Sequence of chain 1.A:
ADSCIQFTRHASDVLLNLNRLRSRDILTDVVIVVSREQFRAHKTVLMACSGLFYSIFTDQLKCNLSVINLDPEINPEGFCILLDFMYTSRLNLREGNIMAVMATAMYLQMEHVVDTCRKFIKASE

This small molecule binds to this protein.
Small molecule (SMILES): CNC(=O)[C@@H](C)Nc1cc(=O)[nH]c2ccc(Nc3ccnc(Cl)c3C#N)cc12

Binding-site contacts:
Ligand atom C6 contacts residue VHN1 of chain 2.C at 0.1 Å.
Ligand atom O1 contacts residue ASP16 of chain 1.A at 2.9 Å (salt-bridge).
Ligand atom N2 contacts residue MET50 of chain 2.A at 2.9 Å (h-bond).
Ligand atom C7 contacts residue VHN1 of chain 2.C at 0.3 Å.
Ligand atom C contacts residue VHN1 of chain 2.C at 0.0 Å.
Ligand atom N1 contacts residue VHN1 of chain 2.C at 0.0 Å (h-bond).
Ligand atom O1 contacts residue HIS115 of chain 2.A at 3.4 Å (h-bond).
Ligand atom N1 contacts residue ALA51 of chain 2.A at 3.4 Å (h-bond).
Ligand atom C11 contacts residue ALA51 of chain 2.A at 3.4 Å (hydrophobic).
Ligand atom CL contacts residue ARG23 of chain 1.A at 3.4 Å.
Ligand atom CL contacts residue VHN1 of chain 2.C at 0.0 Å.
Ligand atom N contacts residue VHN1 of chain 2.C at 0.0 Å (h-bond).
Ligand atom N3 contacts residue VHN1 of chain 2.C at 0.1 Å (h-bond).
Ligand atom C4 contacts residue VHN1 of chain 2.C at 0.0 Å.
Ligand atom C13 contacts residue VHN1 of chain 2.C at 2.3 Å.
Ligand atom C11 contacts residue VHN1 of chain 2.C at 0.3 Å.
Ligand atom C10 contacts residue VHN1 of chain 2.C at 0.3 Å.
Ligand atom C8 contacts residue GLY54 of chain 2.A at 3.3 Å.
Ligand atom C11 contacts residue ASN20 of chain 1.A at 3.4 Å.
Ligand atom N4 contacts residue ALA51 of chain 2.A at 3.1 Å (h-bond).
Ligand atom N1 contacts residue MET50 of chain 2.A at 3.1 Å (h-bond).
Ligand atom N4 contacts residue VHN1 of chain 2.C at 2.4 Å.
Ligand atom O contacts residue GLU114 of chain 2.A at 2.5 Å (salt-bridge).
Ligand atom O contacts residue MET113 of chain 2.A at 3.3 Å.
Ligand atom N3 contacts residue GLN112 of chain 2.A at 3.2 Å (h-bond).
Ligand atom C5 contacts residue VHN1 of chain 2.C at 0.0 Å.
Ligand atom C8 contacts residue VHN1 of chain 2.C at 0.2 Å.
Ligand atom C12 contacts residue VHN1 of chain 2.C at 1.5 Å.
Ligand atom C5 contacts residue MET50 of chain 2.A at 3.3 Å (hydrophobic).
Ligand atom C17 contacts residue ASP16 of chain 1.A at 3.2 Å.
Ligand atom C2 contacts residue VHN1 of chain 2.C at 0.0 Å.
Ligand atom N2 contacts residue VHN1 of chain 2.C at 0.1 Å (h-bond).
Ligand atom C9 contacts residue VHN1 of chain 2.C at 0.1 Å.
Ligand atom O contacts residue VHN1 of chain 2.C at 1.9 Å (h-bond).
Ligand atom C18 contacts residue ALA51 of chain 2.A at 3.1 Å (hydrophobic).
Ligand atom C5 contacts residue TYR57 of chain 2.A at 3.4 Å (hydrophobic).
Ligand atom C1 contacts residue VHN1 of chain 2.C at 0.0 Å.
Ligand atom C14 contacts residue VHN1 of chain 2.C at 1.3 Å.
Ligand atom C17 contacts residue HIS115 of chain 2.A at 3.4 Å.
Ligand atom C3 contacts residue VHN1 of chain 2.C at 0.0 Å.

Sequence of chain 2.A:
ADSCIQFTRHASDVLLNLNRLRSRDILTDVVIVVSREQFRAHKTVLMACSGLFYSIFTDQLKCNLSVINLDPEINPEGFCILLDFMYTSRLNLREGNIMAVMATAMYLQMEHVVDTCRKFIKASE